Sequence of chain 1.F:
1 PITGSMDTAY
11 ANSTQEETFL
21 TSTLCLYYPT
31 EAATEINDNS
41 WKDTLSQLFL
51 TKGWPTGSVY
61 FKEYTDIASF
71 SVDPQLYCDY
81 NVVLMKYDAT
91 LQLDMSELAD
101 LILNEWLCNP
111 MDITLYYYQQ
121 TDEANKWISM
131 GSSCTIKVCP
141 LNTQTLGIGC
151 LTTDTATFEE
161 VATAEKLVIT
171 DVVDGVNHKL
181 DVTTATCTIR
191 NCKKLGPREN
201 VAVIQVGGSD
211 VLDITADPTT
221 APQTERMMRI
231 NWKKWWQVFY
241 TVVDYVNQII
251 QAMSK

A small-molecule ligand and the protein it binds are described below.
Small molecule (SMILES): CC(=O)N[C@H]1[C@H](O[C@H]2[C@H](O)[C@@H](NC(C)=O)CO[C@@H]2CO)O[C@H](CO)[C@@H](O)[C@@H]1O

Binding-site contacts:
Ligand atom C7 contacts residue ASN12 of chain 1.F at 3.9 Å.
Ligand atom C5 contacts residue ASN12 of chain 1.F at 4.1 Å.
Ligand atom N2 contacts residue ASN12 of chain 1.F at 3.8 Å.
Ligand atom C1 contacts residue ASN12 of chain 1.F at 2.1 Å.
Ligand atom C2 contacts residue ASN12 of chain 1.F at 3.2 Å.
Ligand atom O7 contacts residue ASN12 of chain 1.F at 3.7 Å.
Ligand atom O5 contacts residue ASN12 of chain 1.F at 2.7 Å (h-bond).